Sequence of chain 5.A:
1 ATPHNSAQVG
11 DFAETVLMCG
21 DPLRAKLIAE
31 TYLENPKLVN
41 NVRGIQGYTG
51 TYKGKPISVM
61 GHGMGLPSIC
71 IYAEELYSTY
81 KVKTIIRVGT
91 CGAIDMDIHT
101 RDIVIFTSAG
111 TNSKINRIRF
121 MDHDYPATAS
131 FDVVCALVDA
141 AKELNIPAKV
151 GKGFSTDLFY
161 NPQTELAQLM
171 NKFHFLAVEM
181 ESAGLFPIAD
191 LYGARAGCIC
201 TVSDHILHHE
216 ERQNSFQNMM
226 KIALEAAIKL

Sequence of chain 1.A:
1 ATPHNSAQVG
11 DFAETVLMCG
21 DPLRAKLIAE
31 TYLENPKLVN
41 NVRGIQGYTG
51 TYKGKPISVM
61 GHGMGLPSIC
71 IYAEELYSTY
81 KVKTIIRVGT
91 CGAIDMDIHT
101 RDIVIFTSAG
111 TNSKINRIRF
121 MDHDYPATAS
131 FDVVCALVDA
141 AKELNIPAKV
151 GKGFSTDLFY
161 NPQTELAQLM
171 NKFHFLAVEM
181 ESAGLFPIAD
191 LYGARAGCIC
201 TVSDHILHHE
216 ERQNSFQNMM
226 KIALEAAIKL

Binding-site contacts:
Ligand atom O5' contacts residue HIS4 of chain 1.A at 2.8 Å (h-bond).
Ligand atom N3 contacts residue VAL178 of chain 5.A at 3.8 Å.
Ligand atom N7 contacts residue SER203 of chain 5.A at 3.8 Å.
Ligand atom C2 contacts residue VAL178 of chain 5.A at 3.5 Å (hydrophobic).
Ligand atom C3' contacts residue MET180 of chain 5.A at 3.8 Å (hydrophobic).
Ligand atom C1' contacts residue THR90 of chain 5.A at 3.7 Å.
Ligand atom O2' contacts residue ARG87 of chain 5.A at 3.3 Å (salt-bridge).
Ligand atom C2' contacts residue MET180 of chain 5.A at 3.6 Å (hydrophobic).
Ligand atom C4' contacts residue MET64 of chain 5.A at 3.9 Å (hydrophobic).
Ligand atom O4' contacts residue ARG43 of chain 1.A at 3.3 Å (salt-bridge).
Ligand atom C6 contacts residue PHE159 of chain 5.A at 3.9 Å (hydrophobic).
Ligand atom N7 contacts residue GLY92 of chain 5.A at 3.5 Å (h-bond).
Ligand atom O2' contacts residue GLU181 of chain 5.A at 2.7 Å (salt-bridge).
Ligand atom N1 contacts residue PHE159 of chain 5.A at 3.8 Å.
Ligand atom O5' contacts residue PHE159 of chain 5.A at 3.3 Å.
Ligand atom C5 contacts residue GLY92 of chain 5.A at 3.6 Å.
Ligand atom C5' contacts residue PHE159 of chain 5.A at 3.7 Å (hydrophobic).
Ligand atom C5 contacts residue VAL178 of chain 5.A at 3.6 Å (hydrophobic).
Ligand atom N7 contacts residue CYS91 of chain 5.A at 3.3 Å.
Ligand atom C5' contacts residue HIS4 of chain 1.A at 3.7 Å.
Ligand atom O2' contacts residue MET180 of chain 5.A at 3.0 Å (h-bond).
Ligand atom C9 contacts residue THR90 of chain 5.A at 3.9 Å.
Ligand atom C3' contacts residue GLU181 of chain 5.A at 3.5 Å.
Ligand atom C6 contacts residue VAL178 of chain 5.A at 3.7 Å (hydrophobic).
Ligand atom N8 contacts residue THR90 of chain 5.A at 3.2 Å (h-bond).
Ligand atom C2 contacts residue PHE159 of chain 5.A at 3.7 Å (hydrophobic).
Ligand atom C6 contacts residue GLY92 of chain 5.A at 3.7 Å.
Ligand atom C4' contacts residue ARG43 of chain 1.A at 3.5 Å.
Ligand atom N1 contacts residue VAL178 of chain 5.A at 3.6 Å.
Ligand atom N3 contacts residue GLU179 of chain 5.A at 3.6 Å.
Ligand atom O2' contacts residue GLU179 of chain 5.A at 3.3 Å.
Ligand atom O4' contacts residue THR90 of chain 5.A at 3.7 Å.
Ligand atom C4 contacts residue VAL178 of chain 5.A at 3.7 Å (hydrophobic).
Ligand atom N8 contacts residue CYS91 of chain 5.A at 3.4 Å.
Ligand atom O3' contacts residue GLU181 of chain 5.A at 2.7 Å (salt-bridge).
Ligand atom N6 contacts residue ASP204 of chain 5.A at 3.2 Å (salt-bridge).
Ligand atom O3' contacts residue MET64 of chain 5.A at 3.6 Å.
Ligand atom N6 contacts residue GLY92 of chain 5.A at 3.3 Å.
Ligand atom N3 contacts residue MET180 of chain 5.A at 3.6 Å.
Ligand atom N7 contacts residue ASP204 of chain 5.A at 3.4 Å (salt-bridge).

This small molecule binds to this protein.
Small molecule (SMILES): Nc1ncnc2c([C@@H]3O[C@H](CO)[C@@H](O)[C@H]3O)n[nH]c12